This small molecule binds to this protein.
Small molecule (SMILES): CC(=O)N[C@@H]1[C@@H](O)[C@H](O)[C@@H](CO)O[C@H]1O

Binding-site contacts:
Ligand atom O7 contacts residue ASN322 of chain 1.B at 3.7 Å.
Ligand atom C4 contacts residue ASN322 of chain 1.B at 4.2 Å.
Ligand atom O5 contacts residue ASN322 of chain 1.B at 2.4 Å (h-bond).
Ligand atom N2 contacts residue ASN322 of chain 1.B at 2.9 Å (h-bond).
Ligand atom C7 contacts residue ASN322 of chain 1.B at 3.5 Å.
Ligand atom C7 contacts residue ASN320 of chain 1.B at 4.0 Å.
Ligand atom O7 contacts residue ASN320 of chain 1.B at 4.3 Å.
Ligand atom C3 contacts residue ASN322 of chain 1.B at 3.8 Å.
Ligand atom C1 contacts residue ASN322 of chain 1.B at 1.4 Å.
Ligand atom C8 contacts residue ASN320 of chain 1.B at 3.8 Å.
Ligand atom C2 contacts residue ASN322 of chain 1.B at 2.5 Å.
Ligand atom C5 contacts residue ASN322 of chain 1.B at 3.7 Å.

Sequence of chain 1.B:
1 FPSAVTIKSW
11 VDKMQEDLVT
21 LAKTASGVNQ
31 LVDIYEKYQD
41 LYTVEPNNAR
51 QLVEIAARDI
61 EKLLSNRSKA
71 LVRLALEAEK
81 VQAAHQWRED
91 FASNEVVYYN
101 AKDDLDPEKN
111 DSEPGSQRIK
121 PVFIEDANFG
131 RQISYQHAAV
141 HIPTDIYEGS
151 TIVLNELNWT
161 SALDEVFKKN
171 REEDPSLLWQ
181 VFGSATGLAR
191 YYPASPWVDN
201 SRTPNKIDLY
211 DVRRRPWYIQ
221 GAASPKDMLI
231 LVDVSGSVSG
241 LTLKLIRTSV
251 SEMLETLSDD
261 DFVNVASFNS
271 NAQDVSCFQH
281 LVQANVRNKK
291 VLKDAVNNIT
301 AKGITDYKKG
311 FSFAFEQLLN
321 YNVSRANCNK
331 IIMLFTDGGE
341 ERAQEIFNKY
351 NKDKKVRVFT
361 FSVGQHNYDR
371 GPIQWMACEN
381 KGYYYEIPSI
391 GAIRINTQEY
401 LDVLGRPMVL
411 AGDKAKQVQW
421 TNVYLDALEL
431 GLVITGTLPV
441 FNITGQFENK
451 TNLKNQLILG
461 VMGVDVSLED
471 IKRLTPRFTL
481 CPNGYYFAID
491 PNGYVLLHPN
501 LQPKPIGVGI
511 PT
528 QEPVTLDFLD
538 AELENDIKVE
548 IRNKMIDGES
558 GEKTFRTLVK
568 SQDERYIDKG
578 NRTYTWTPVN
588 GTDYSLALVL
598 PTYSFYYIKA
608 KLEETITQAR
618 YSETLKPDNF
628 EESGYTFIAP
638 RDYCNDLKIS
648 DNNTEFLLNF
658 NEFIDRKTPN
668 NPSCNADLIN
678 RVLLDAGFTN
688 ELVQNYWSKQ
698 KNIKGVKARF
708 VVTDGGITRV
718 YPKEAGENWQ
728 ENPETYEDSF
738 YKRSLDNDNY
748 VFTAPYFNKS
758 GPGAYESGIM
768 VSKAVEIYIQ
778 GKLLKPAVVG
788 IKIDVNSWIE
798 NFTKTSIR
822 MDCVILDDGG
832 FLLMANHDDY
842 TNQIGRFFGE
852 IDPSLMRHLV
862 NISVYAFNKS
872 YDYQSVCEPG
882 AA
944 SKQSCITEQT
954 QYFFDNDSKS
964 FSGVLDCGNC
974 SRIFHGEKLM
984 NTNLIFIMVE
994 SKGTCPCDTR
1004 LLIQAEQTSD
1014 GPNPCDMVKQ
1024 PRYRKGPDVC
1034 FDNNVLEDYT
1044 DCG